Sequence of chain 1.F:
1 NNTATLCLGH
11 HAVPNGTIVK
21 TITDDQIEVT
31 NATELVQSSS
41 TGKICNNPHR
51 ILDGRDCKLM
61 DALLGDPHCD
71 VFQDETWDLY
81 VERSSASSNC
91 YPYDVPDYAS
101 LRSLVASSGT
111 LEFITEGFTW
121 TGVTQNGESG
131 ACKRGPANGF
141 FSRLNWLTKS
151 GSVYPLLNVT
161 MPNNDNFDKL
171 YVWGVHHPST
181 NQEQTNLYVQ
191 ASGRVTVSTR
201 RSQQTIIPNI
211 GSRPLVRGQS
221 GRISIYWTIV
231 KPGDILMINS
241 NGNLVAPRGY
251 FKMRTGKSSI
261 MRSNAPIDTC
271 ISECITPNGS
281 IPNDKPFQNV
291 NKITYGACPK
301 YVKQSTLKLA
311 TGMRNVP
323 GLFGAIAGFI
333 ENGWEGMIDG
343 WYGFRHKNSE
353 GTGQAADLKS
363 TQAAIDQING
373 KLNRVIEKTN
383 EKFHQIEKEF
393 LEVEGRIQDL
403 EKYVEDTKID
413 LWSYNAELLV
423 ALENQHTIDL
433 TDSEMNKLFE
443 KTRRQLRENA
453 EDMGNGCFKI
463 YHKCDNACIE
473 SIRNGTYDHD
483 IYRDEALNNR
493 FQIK

A small-molecule ligand and the protein it binds are described below.
Small molecule (SMILES): CC(=O)N[C@H]1[C@H](O[C@H]2[C@H](O)[C@@H](NC(C)=O)CO[C@@H]2CO)O[C@H](CO)[C@@H](O)[C@@H]1O

Binding-site contacts:
Ligand atom C7 contacts residue PRO214 of chain 1.F at 4.3 Å (hydrophobic).
Ligand atom C5 contacts residue ASN158 of chain 2.A at 3.6 Å.
Ligand atom O3 contacts residue LEU215 of chain 1.F at 3.6 Å.
Ligand atom C8 contacts residue MET237 of chain 2.A at 3.8 Å (hydrophobic).
Ligand atom O5 contacts residue ASN158 of chain 2.A at 2.3 Å (h-bond).
Ligand atom O7 contacts residue ARG213 of chain 1.F at 4.2 Å.
Ligand atom C3 contacts residue LEU215 of chain 1.F at 4.4 Å (hydrophobic).
Ligand atom C4 contacts residue ASN158 of chain 2.A at 4.2 Å.
Ligand atom C4 contacts residue LEU215 of chain 1.F at 4.3 Å (hydrophobic).
Ligand atom C1 contacts residue SER212 of chain 1.F at 4.4 Å.
Ligand atom C1 contacts residue ASN158 of chain 2.A at 1.4 Å.
Ligand atom O7 contacts residue PRO214 of chain 1.F at 3.6 Å.
Ligand atom C7 contacts residue SER212 of chain 1.F at 3.7 Å.
Ligand atom N2 contacts residue ASN158 of chain 2.A at 2.9 Å (h-bond).
Ligand atom C7 contacts residue LEU215 of chain 1.F at 3.8 Å (hydrophobic).
Ligand atom C6 contacts residue MET237 of chain 2.A at 4.4 Å (hydrophobic).
Ligand atom N2 contacts residue SER212 of chain 1.F at 3.0 Å (h-bond).
Ligand atom C8 contacts residue SER212 of chain 1.F at 3.5 Å.
Ligand atom O5 contacts residue THR160 of chain 2.A at 4.3 Å.
Ligand atom C8 contacts residue LEU215 of chain 1.F at 4.3 Å (hydrophobic).
Ligand atom C5 contacts residue THR160 of chain 2.A at 4.1 Å.
Ligand atom C2 contacts residue ASN158 of chain 2.A at 2.4 Å.
Ligand atom O7 contacts residue ASN158 of chain 2.A at 3.3 Å (h-bond).
Ligand atom O3 contacts residue SER212 of chain 1.F at 4.5 Å.
Ligand atom C5 contacts residue MET237 of chain 2.A at 4.0 Å (hydrophobic).
Ligand atom C8 contacts residue PRO214 of chain 1.F at 4.2 Å (hydrophobic).
Ligand atom C8 contacts residue ILE235 of chain 2.A at 4.1 Å (hydrophobic).
Ligand atom C7 contacts residue ASN158 of chain 2.A at 3.3 Å.
Ligand atom O7 contacts residue MET237 of chain 2.A at 4.0 Å.
Ligand atom C3 contacts residue ASN158 of chain 2.A at 3.8 Å.
Ligand atom O7 contacts residue LEU215 of chain 1.F at 2.8 Å (h-bond).
Ligand atom C2 contacts residue SER212 of chain 1.F at 4.0 Å.
Ligand atom C3 contacts residue SER212 of chain 1.F at 4.1 Å.
Ligand atom C7 contacts residue MET237 of chain 2.A at 4.1 Å (hydrophobic).
Ligand atom C8 contacts residue ASN158 of chain 2.A at 4.4 Å.
Ligand atom C6 contacts residue THR160 of chain 2.A at 3.6 Å.

Sequence of chain 2.A:
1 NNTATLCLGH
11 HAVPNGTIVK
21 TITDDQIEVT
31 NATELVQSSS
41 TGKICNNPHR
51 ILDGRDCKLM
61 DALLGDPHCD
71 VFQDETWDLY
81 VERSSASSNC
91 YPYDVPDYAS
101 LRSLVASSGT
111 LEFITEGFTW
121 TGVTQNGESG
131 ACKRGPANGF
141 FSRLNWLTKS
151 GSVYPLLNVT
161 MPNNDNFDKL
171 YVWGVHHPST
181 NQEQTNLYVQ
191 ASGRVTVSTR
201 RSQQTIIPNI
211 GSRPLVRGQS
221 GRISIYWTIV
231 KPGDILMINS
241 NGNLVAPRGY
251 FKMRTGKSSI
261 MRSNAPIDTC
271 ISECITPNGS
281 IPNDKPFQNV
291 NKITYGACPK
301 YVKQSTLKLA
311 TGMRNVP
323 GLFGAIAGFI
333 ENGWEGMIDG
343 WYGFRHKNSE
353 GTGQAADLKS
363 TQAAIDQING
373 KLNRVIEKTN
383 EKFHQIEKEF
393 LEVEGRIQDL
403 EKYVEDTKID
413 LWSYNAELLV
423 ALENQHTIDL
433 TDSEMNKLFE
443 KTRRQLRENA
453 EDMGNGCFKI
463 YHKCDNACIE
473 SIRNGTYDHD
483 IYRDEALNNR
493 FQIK